The protein below binds the small molecule below.
Small molecule (SMILES): COc1ccc(-c2nc([C@@H](C)Sc3nc(N)cc(N)n3)c(C)s2)cc1OCCF

Sequence of chain 1.B:
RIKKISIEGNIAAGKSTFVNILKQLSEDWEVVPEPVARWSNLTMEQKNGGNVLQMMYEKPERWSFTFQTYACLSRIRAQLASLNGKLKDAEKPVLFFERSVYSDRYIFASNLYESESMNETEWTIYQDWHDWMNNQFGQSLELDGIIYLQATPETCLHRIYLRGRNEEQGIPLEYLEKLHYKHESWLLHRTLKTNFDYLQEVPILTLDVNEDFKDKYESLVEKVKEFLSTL

Binding-site contacts:
Ligand atom C5 contacts residue VAL75 of chain 1.B at 3.8 Å (hydrophobic).
Ligand atom CAB contacts residue LEU102 of chain 1.B at 3.5 Å (hydrophobic).
Ligand atom N1 contacts residue GLN117 of chain 1.B at 2.9 Å (h-bond).
Ligand atom CAG contacts residue 2Y71 of chain 1.G at 3.3 Å.
Ligand atom C6 contacts residue ASP153 of chain 1.B at 3.7 Å.
Ligand atom CAW contacts residue 2Y71 of chain 1.G at 3.6 Å.
Ligand atom CAY contacts residue 2Y71 of chain 1.G at 3.5 Å.
Ligand atom CAX contacts residue PRO109 of chain 1.B at 3.5 Å (hydrophobic).
Ligand atom N3 contacts residue PHE157 of chain 1.B at 3.7 Å.
Ligand atom FAF contacts residue SER164 of chain 1.B at 3.3 Å.
Ligand atom CAA contacts residue TYR106 of chain 1.B at 3.8 Å (hydrophobic).
Ligand atom CAH contacts residue 2Y71 of chain 1.G at 3.4 Å.
Ligand atom NAD contacts residue ASP153 of chain 1.B at 3.0 Å (salt-bridge).
Ligand atom CAC contacts residue PHE157 of chain 1.B at 3.3 Å (hydrophobic).
Ligand atom NAE contacts residue ARG148 of chain 1.B at 3.3 Å (salt-bridge).
Ligand atom NAO contacts residue 2Y71 of chain 1.G at 3.5 Å (h-bond).
Ligand atom SAR contacts residue PHE157 of chain 1.B at 3.5 Å.
Ligand atom CAJ contacts residue 2Y71 of chain 1.G at 3.5 Å.
Ligand atom CAY contacts residue PRO109 of chain 1.B at 3.6 Å (hydrophobic).
Ligand atom C2 contacts residue PHE157 of chain 1.B at 3.3 Å (hydrophobic).
Ligand atom NAO contacts residue TYR224 of chain 1.B at 3.2 Å (h-bond).
Ligand atom SAS contacts residue 2Y71 of chain 1.G at 3.6 Å.
Ligand atom OAQ contacts residue PRO109 of chain 1.B at 3.6 Å.
Ligand atom CAC contacts residue TYR224 of chain 1.B at 3.6 Å (hydrophobic).
Ligand atom CBA contacts residue 2Y71 of chain 1.G at 3.6 Å.
Ligand atom C4 contacts residue VAL75 of chain 1.B at 3.7 Å (hydrophobic).
Ligand atom N1 contacts residue PHE116 of chain 1.B at 3.7 Å.
Ligand atom NAE contacts residue GLU73 of chain 1.B at 3.1 Å (salt-bridge).
Ligand atom CAL contacts residue TYR224 of chain 1.B at 3.6 Å (hydrophobic).
Ligand atom C6 contacts residue PHE157 of chain 1.B at 3.6 Å (hydrophobic).
Ligand atom C6 contacts residue GLN117 of chain 1.B at 3.7 Å.
Ligand atom CAA contacts residue 2Y71 of chain 1.G at 3.7 Å.
Ligand atom OAP contacts residue 2Y71 of chain 1.G at 3.5 Å.
Ligand atom NAD contacts residue GLN117 of chain 1.B at 2.9 Å (h-bond).
Ligand atom CAX contacts residue 2Y71 of chain 1.G at 3.5 Å.
Ligand atom N1 contacts residue PHE157 of chain 1.B at 3.1 Å.
Ligand atom OAP contacts residue PRO109 of chain 1.B at 3.5 Å.
Ligand atom C5 contacts residue ASP153 of chain 1.B at 3.7 Å.
Ligand atom OAQ contacts residue 2Y71 of chain 1.G at 3.7 Å.
Ligand atom NAE contacts residue VAL75 of chain 1.B at 3.5 Å.